Binding-site contacts:
Ligand atom C08 contacts residue TRP64 of chain 1.N at 3.6 Å (hydrophobic).
Ligand atom C02 contacts residue TRP64 of chain 1.N at 3.4 Å (hydrophobic).
Ligand atom N03 contacts residue HIS62 of chain 1.N at 2.9 Å (h-bond).
Ligand atom N03 contacts residue TRP64 of chain 1.N at 3.2 Å.
Ligand atom O16 contacts residue TRP64 of chain 1.N at 4.4 Å.
Ligand atom C06 contacts residue TRP84 of chain 1.N at 3.8 Å (hydrophobic).
Ligand atom C07 contacts residue TRP84 of chain 1.N at 3.5 Å (hydrophobic).
Ligand atom O18 contacts residue TRP70 of chain 1.N at 3.6 Å.
Ligand atom O05 contacts residue HIS62 of chain 1.N at 3.9 Å.
Ligand atom O05 contacts residue TRP64 of chain 1.N at 3.0 Å (h-bond).
Ligand atom O01 contacts residue HIS62 of chain 1.N at 3.6 Å (h-bond).
Ligand atom C04 contacts residue TRP64 of chain 1.N at 3.5 Å (hydrophobic).
Ligand atom C04 contacts residue TRP70 of chain 1.N at 3.5 Å (hydrophobic).
Ligand atom C06 contacts residue TRP64 of chain 1.N at 4.1 Å (hydrophobic).
Ligand atom N03 contacts residue SER63 of chain 1.N at 4.1 Å.
Ligand atom O05 contacts residue SER63 of chain 1.N at 3.5 Å.
Ligand atom C04 contacts residue SER63 of chain 1.N at 4.1 Å.
Ligand atom C04 contacts residue PHE86 of chain 1.N at 4.2 Å (hydrophobic).
Ligand atom C06 contacts residue PHE86 of chain 1.N at 4.2 Å (hydrophobic).
Ligand atom O01 contacts residue TRP64 of chain 1.N at 3.3 Å (h-bond).
Ligand atom C02 contacts residue HIS62 of chain 1.N at 3.7 Å.
Ligand atom O16 contacts residue TRP84 of chain 1.N at 3.6 Å.
Ligand atom O05 contacts residue PHE86 of chain 1.N at 3.3 Å.
Ligand atom N03 contacts residue TRP70 of chain 1.N at 4.0 Å.
Ligand atom C04 contacts residue HIS62 of chain 1.N at 3.8 Å.
Ligand atom O18 contacts residue HIS62 of chain 1.N at 3.9 Å.
Ligand atom C07 contacts residue TRP70 of chain 1.N at 3.6 Å (hydrophobic).
Ligand atom C06 contacts residue TRP70 of chain 1.N at 3.6 Å (hydrophobic).
Ligand atom C4 contacts residue TRP84 of chain 1.N at 4.5 Å (hydrophobic).
Ligand atom O18 contacts residue VAL61 of chain 1.N at 4.0 Å.
Ligand atom C02 contacts residue TRP70 of chain 1.N at 4.5 Å (hydrophobic).
Ligand atom O05 contacts residue TRP70 of chain 1.N at 3.4 Å.
Ligand atom C3 contacts residue TRP70 of chain 1.N at 4.3 Å (hydrophobic).
Ligand atom C08 contacts residue TRP84 of chain 1.N at 4.3 Å (hydrophobic).
Ligand atom N03 contacts residue VAL61 of chain 1.N at 4.5 Å.

The protein below binds the small molecule below.
Small molecule (SMILES): O=C1CC[C@H](N2C(=O)c3ccccc3C2=O)C(=O)N1

Sequence of chain 1.N:
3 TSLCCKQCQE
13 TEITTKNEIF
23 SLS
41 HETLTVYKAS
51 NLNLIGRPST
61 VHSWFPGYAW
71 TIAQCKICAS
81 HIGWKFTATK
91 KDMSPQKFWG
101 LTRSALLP